Binding-site contacts:
Ligand atom O5 contacts residue ASN429 of chain 1.A at 2.4 Å (h-bond).
Ligand atom C5 contacts residue ASN429 of chain 1.A at 3.7 Å.
Ligand atom C8 contacts residue GLN432 of chain 1.A at 2.9 Å.
Ligand atom C2 contacts residue ASN429 of chain 1.A at 2.4 Å.
Ligand atom C7 contacts residue GLN432 of chain 1.A at 3.1 Å.
Ligand atom C6 contacts residue ASN429 of chain 1.A at 4.2 Å.
Ligand atom C8 contacts residue ASN429 of chain 1.A at 4.5 Å.
Ligand atom C4 contacts residue ASN429 of chain 1.A at 4.2 Å.
Ligand atom O6 contacts residue ASN429 of chain 1.A at 3.4 Å (h-bond).
Ligand atom O7 contacts residue ASN429 of chain 1.A at 3.4 Å (h-bond).
Ligand atom C1 contacts residue ASN429 of chain 1.A at 1.4 Å.
Ligand atom N2 contacts residue ASN429 of chain 1.A at 2.9 Å (h-bond).
Ligand atom C3 contacts residue ASN429 of chain 1.A at 3.8 Å.
Ligand atom N2 contacts residue GLN432 of chain 1.A at 4.3 Å.
Ligand atom C7 contacts residue ASN429 of chain 1.A at 3.3 Å.
Ligand atom O7 contacts residue GLN432 of chain 1.A at 2.7 Å (h-bond).

Sequence of chain 1.A:
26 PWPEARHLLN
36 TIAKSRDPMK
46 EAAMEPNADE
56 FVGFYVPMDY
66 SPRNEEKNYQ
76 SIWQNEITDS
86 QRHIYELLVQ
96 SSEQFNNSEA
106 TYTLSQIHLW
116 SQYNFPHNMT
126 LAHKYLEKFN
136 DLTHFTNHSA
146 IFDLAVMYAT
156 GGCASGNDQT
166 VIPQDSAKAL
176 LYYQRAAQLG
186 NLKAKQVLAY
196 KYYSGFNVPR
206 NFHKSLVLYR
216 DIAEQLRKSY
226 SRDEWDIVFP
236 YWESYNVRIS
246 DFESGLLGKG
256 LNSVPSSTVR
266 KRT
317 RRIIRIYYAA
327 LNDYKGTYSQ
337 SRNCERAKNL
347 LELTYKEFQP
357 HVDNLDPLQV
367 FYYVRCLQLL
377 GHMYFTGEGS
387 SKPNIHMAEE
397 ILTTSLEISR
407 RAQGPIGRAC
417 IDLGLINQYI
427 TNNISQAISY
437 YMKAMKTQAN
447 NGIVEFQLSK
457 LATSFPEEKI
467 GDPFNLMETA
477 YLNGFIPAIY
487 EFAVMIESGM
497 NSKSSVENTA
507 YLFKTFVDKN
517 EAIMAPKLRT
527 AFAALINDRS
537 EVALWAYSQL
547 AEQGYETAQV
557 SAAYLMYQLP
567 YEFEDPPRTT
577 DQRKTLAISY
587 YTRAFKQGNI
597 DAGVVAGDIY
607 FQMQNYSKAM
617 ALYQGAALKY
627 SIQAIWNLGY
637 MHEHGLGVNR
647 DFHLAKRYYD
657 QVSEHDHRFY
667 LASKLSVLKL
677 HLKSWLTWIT

This protein binds this small molecule.
Small molecule (SMILES): CC(=O)N[C@@H]1[C@@H](O)[C@H](O)[C@@H](CO)O[C@H]1O